Binding-site contacts:
Ligand atom C5 contacts residue PHE105 of chain 2.A at 4.0 Å (hydrophobic).
Ligand atom N7 contacts residue VAL89 of chain 2.A at 4.2 Å.
Ligand atom C4 contacts residue GLN73 of chain 2.A at 3.9 Å.
Ligand atom C2 contacts residue PHE149 of chain 2.A at 3.7 Å (hydrophobic).
Ligand atom C2 contacts residue PHE146 of chain 2.A at 4.0 Å (hydrophobic).
Ligand atom N7 contacts residue LEU62 of chain 2.A at 4.0 Å.
Ligand atom C11 contacts residue ARG145 of chain 2.A at 3.9 Å.
Ligand atom C14 contacts residue TYR125 of chain 2.A at 4.3 Å (hydrophobic).
Ligand atom N3 contacts residue PHE105 of chain 2.A at 4.2 Å.
Ligand atom C13 contacts residue GLY142 of chain 2.A at 3.5 Å.
Ligand atom C2 contacts residue TYR87 of chain 2.A at 3.6 Å (hydrophobic).
Ligand atom N1 contacts residue PHE149 of chain 2.A at 4.2 Å.
Ligand atom N9 contacts residue VAL89 of chain 2.A at 4.0 Å.
Ligand atom C4 contacts residue TYR87 of chain 2.A at 3.6 Å (hydrophobic).
Ligand atom N1 contacts residue PHE105 of chain 2.A at 3.4 Å.
Ligand atom C12 contacts residue GLY142 of chain 2.A at 3.8 Å.
Ligand atom C12 contacts residue PHE105 of chain 2.A at 4.2 Å (hydrophobic).
Ligand atom C6 contacts residue PHE105 of chain 2.A at 3.5 Å (hydrophobic).
Ligand atom C13 contacts residue ALA141 of chain 2.A at 4.3 Å (hydrophobic).
Ligand atom C11 contacts residue PHE105 of chain 2.A at 4.2 Å (hydrophobic).
Ligand atom N3 contacts residue GLN73 of chain 2.A at 4.2 Å.
Ligand atom N7 contacts residue GLN73 of chain 2.A at 3.0 Å (h-bond).
Ligand atom N10 contacts residue PHE105 of chain 2.A at 3.9 Å.
Ligand atom C15 contacts residue GLY142 of chain 2.A at 3.8 Å.
Ligand atom C4 contacts residue PHE105 of chain 2.A at 4.2 Å (hydrophobic).
Ligand atom C8 contacts residue VAL89 of chain 2.A at 3.7 Å (hydrophobic).
Ligand atom N7 contacts residue TYR87 of chain 2.A at 3.7 Å.
Ligand atom C8 contacts residue LEU62 of chain 2.A at 4.3 Å (hydrophobic).
Ligand atom N3 contacts residue PHE149 of chain 2.A at 3.7 Å.
Ligand atom C15 contacts residue ALA141 of chain 2.A at 3.8 Å (hydrophobic).
Ligand atom C15 contacts residue ARG145 of chain 2.A at 4.1 Å.
Ligand atom C14 contacts residue GLY142 of chain 2.A at 3.7 Å.
Ligand atom N1 contacts residue PHE146 of chain 2.A at 4.4 Å.
Ligand atom C8 contacts residue THR71 of chain 2.A at 3.6 Å.
Ligand atom N9 contacts residue THR71 of chain 2.A at 3.8 Å.
Ligand atom N1 contacts residue ARG145 of chain 2.A at 4.4 Å.
Ligand atom N3 contacts residue TYR87 of chain 2.A at 2.8 Å (h-bond).
Ligand atom C2 contacts residue PHE105 of chain 2.A at 3.5 Å (hydrophobic).
Ligand atom C8 contacts residue GLN73 of chain 2.A at 4.0 Å.
Ligand atom C4 contacts residue PHE149 of chain 2.A at 4.0 Å (hydrophobic).

This small molecule binds to this protein.
Small molecule (SMILES): CC(C)=CCNc1ncnc2[nH]cnc12

Sequence of chain 2.A:
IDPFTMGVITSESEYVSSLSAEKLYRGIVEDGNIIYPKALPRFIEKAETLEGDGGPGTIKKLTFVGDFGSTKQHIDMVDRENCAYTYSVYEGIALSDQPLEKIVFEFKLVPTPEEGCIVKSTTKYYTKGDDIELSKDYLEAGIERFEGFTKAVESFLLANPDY